Sequence of chain 1.O:
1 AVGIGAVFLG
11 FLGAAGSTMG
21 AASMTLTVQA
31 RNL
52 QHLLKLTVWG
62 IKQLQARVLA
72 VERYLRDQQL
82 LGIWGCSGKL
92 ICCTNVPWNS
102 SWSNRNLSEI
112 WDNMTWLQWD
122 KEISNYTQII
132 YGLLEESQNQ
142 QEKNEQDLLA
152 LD

Binding-site contacts:
Ligand atom C8 contacts residue GLU123 of chain 1.O at 3.8 Å.
Ligand atom O7 contacts residue ASN126 of chain 1.O at 4.3 Å.
Ligand atom C1 contacts residue ASN126 of chain 1.O at 1.4 Å.
Ligand atom O7 contacts residue TYR127 of chain 1.O at 4.2 Å.
Ligand atom C4 contacts residue ASN126 of chain 1.O at 4.1 Å.
Ligand atom C8 contacts residue LYS122 of chain 1.O at 3.1 Å.
Ligand atom N2 contacts residue ASN126 of chain 1.O at 3.0 Å (h-bond).
Ligand atom C7 contacts residue ASN126 of chain 1.O at 4.0 Å.
Ligand atom O5 contacts residue ASN126 of chain 1.O at 2.3 Å (h-bond).
Ligand atom C5 contacts residue ASN126 of chain 1.O at 3.7 Å.
Ligand atom C3 contacts residue ASN126 of chain 1.O at 3.8 Å.
Ligand atom C2 contacts residue ASN126 of chain 1.O at 2.5 Å.

A protein and the small-molecule ligand that binds it are described below.
Small molecule (SMILES): CC(=O)N[C@H]1[C@H](O[C@H]2[C@H](O)[C@@H](NC(C)=O)CO[C@@H]2CO)O[C@H](CO)[C@@H](O[C@@H]2O[C@H](CO)[C@@H](O)[C@H](O)[C@@H]2O)[C@@H]1O